Sequence of chain 2.A:
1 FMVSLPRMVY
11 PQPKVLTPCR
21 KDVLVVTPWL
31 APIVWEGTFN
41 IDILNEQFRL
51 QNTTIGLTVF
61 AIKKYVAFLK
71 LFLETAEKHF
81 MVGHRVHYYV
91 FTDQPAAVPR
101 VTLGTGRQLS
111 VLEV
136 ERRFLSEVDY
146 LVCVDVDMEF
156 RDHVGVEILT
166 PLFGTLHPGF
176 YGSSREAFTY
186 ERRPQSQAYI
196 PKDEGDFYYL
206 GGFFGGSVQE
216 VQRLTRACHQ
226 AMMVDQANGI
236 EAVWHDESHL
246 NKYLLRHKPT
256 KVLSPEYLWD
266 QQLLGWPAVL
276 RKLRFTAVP

Binding-site contacts:
Ligand atom C3 contacts residue TRP239 of chain 2.A at 3.6 Å (hydrophobic).
Ligand atom C5 contacts residue LEU268 of chain 2.A at 4.3 Å (hydrophobic).
Ligand atom O4 contacts residue HIS172 of chain 2.A at 3.2 Å (h-bond).
Ligand atom O5 contacts residue PHE175 of chain 2.A at 4.3 Å.
Ligand atom O6 contacts residue LEU268 of chain 2.A at 4.3 Å.
Ligand atom C8 contacts residue PHE175 of chain 2.A at 3.6 Å (hydrophobic).
Ligand atom C3 contacts residue HIS172 of chain 2.A at 3.8 Å.
Ligand atom O4 contacts residue GLU242 of chain 2.A at 2.6 Å (salt-bridge).
Ligand atom C6 contacts residue TRP239 of chain 2.A at 3.4 Å (hydrophobic).
Ligand atom C4 contacts residue GLU242 of chain 2.A at 3.5 Å.
Ligand atom O1 contacts residue GLY174 of chain 2.A at 4.1 Å.
Ligand atom O1 contacts residue LEU269 of chain 2.A at 4.4 Å.
Ligand atom C6 contacts residue GLU242 of chain 2.A at 3.7 Å.
Ligand atom C6 contacts residue LEU268 of chain 2.A at 3.5 Å (hydrophobic).
Ligand atom O5 contacts residue HIS172 of chain 2.A at 3.2 Å (h-bond).
Ligand atom O6 contacts residue THR184 of chain 2.A at 2.8 Å (h-bond).
Ligand atom O6 contacts residue TRP239 of chain 2.A at 3.5 Å (h-bond).
Ligand atom C5 contacts residue TRP239 of chain 2.A at 3.6 Å (hydrophobic).
Ligand atom C1 contacts residue HIS172 of chain 2.A at 3.9 Å.
Ligand atom C4 contacts residue TRP239 of chain 2.A at 3.5 Å (hydrophobic).
Ligand atom O6 contacts residue PHE175 of chain 2.A at 3.3 Å.
Ligand atom N2 contacts residue GLY174 of chain 2.A at 3.9 Å.
Ligand atom O3 contacts residue TRP239 of chain 2.A at 4.2 Å.
Ligand atom C3 contacts residue PHE175 of chain 2.A at 4.1 Å (hydrophobic).
Ligand atom C7 contacts residue GLY174 of chain 2.A at 4.1 Å.
Ligand atom C6 contacts residue TYR203 of chain 2.A at 3.8 Å (hydrophobic).
Ligand atom C2 contacts residue HIS172 of chain 2.A at 4.0 Å.
Ligand atom C5 contacts residue HIS172 of chain 2.A at 4.0 Å.
Ligand atom C7 contacts residue PHE175 of chain 2.A at 3.8 Å (hydrophobic).
Ligand atom C8 contacts residue GLY174 of chain 2.A at 3.2 Å.
Ligand atom O3 contacts residue HIS172 of chain 2.A at 3.8 Å.
Ligand atom O3 contacts residue PHE175 of chain 2.A at 3.2 Å.
Ligand atom C6 contacts residue HIS172 of chain 2.A at 4.2 Å.
Ligand atom C5 contacts residue GLU242 of chain 2.A at 4.2 Å.
Ligand atom N2 contacts residue PHE175 of chain 2.A at 4.0 Å.
Ligand atom O7 contacts residue PHE175 of chain 2.A at 4.2 Å.
Ligand atom C4 contacts residue HIS172 of chain 2.A at 4.2 Å.
Ligand atom C6 contacts residue THR184 of chain 2.A at 3.3 Å.
Ligand atom O4 contacts residue HIS172 of chain 2.A at 3.8 Å.
Ligand atom C6 contacts residue PHE175 of chain 2.A at 4.1 Å (hydrophobic).

The protein below binds the small molecule below.
Small molecule (SMILES): CC(=O)N[C@@H]1[C@@H](O)[C@H](O[C@@H]2O[C@H](CO)[C@H](O)[C@H](O)[C@H]2O)[C@@H](CO)O[C@@H]1O